Sequence of chain 4.A:
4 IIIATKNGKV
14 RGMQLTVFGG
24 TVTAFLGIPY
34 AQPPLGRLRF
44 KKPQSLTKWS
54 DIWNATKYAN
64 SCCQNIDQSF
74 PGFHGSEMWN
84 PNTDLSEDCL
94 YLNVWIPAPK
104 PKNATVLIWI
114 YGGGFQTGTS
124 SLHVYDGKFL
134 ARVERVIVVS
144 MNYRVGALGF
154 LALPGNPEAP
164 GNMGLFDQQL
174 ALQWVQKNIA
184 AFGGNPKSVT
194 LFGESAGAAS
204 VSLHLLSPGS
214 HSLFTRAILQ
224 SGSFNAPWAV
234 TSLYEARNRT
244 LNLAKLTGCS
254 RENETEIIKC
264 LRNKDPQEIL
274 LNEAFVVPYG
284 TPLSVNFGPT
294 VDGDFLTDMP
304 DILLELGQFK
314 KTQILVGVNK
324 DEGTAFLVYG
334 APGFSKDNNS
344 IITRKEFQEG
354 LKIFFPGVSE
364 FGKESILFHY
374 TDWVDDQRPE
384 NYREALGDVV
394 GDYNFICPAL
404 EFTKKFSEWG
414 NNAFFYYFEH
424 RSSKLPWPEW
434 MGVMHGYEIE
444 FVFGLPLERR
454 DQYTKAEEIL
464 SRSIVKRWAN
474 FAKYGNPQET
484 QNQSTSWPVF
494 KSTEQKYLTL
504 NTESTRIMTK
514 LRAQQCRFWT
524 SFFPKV

This small molecule binds to this protein.
Small molecule (SMILES): CC(=O)N[C@H]1[C@H](O[C@H]2[C@H](O)[C@@H](NC(C)=O)CO[C@@H]2CO[C@@]2(C)OC[C@@H](O)[C@H](O)[C@@H]2O)O[C@H](CO)[C@@H](O)[C@@H]1O

Binding-site contacts:
Ligand atom O5 contacts residue SER338 of chain 4.A at 3.8 Å.
Ligand atom N2 contacts residue GLY336 of chain 4.A at 4.3 Å.
Ligand atom C3 contacts residue ASN341 of chain 4.A at 3.8 Å.
Ligand atom C4 contacts residue ASN341 of chain 4.A at 4.2 Å.
Ligand atom C1 contacts residue ASN341 of chain 4.A at 1.4 Å.
Ligand atom O7 contacts residue PRO335 of chain 4.A at 4.3 Å.
Ligand atom O6 contacts residue SER338 of chain 4.A at 4.4 Å.
Ligand atom O4 contacts residue GLY336 of chain 4.A at 4.4 Å.
Ligand atom C6 contacts residue SER338 of chain 4.A at 4.4 Å.
Ligand atom O5 contacts residue ASN341 of chain 4.A at 2.4 Å (h-bond).
Ligand atom O6 contacts residue SER338 of chain 4.A at 4.4 Å.
Ligand atom O7 contacts residue GLY336 of chain 4.A at 3.4 Å (h-bond).
Ligand atom C1 contacts residue SER338 of chain 4.A at 4.0 Å.
Ligand atom C2 contacts residue ASN341 of chain 4.A at 2.4 Å.
Ligand atom O7 contacts residue ASN341 of chain 4.A at 3.3 Å (h-bond).
Ligand atom C8 contacts residue ASN342 of chain 4.A at 3.6 Å.
Ligand atom C1 contacts residue GLY336 of chain 4.A at 4.4 Å.
Ligand atom C1 contacts residue SER338 of chain 4.A at 4.2 Å.
Ligand atom C3 contacts residue GLY336 of chain 4.A at 4.2 Å.
Ligand atom C5 contacts residue ASN341 of chain 4.A at 3.7 Å.
Ligand atom C1 contacts residue ASN341 of chain 4.A at 4.2 Å.
Ligand atom C5 contacts residue SER338 of chain 4.A at 4.2 Å.
Ligand atom C8 contacts residue ILE344 of chain 4.A at 4.2 Å (hydrophobic).
Ligand atom C8 contacts residue ASN341 of chain 4.A at 4.3 Å.
Ligand atom C7 contacts residue ASN341 of chain 4.A at 3.2 Å.
Ligand atom N2 contacts residue ASN341 of chain 4.A at 2.8 Å (h-bond).